Binding-site contacts:
Ligand atom C2' contacts residue LEU209 of chain 1.A at 3.7 Å (hydrophobic).
Ligand atom C13 contacts residue ALA45 of chain 1.A at 3.9 Å (hydrophobic).
Ligand atom C15 contacts residue ARG89 of chain 1.A at 3.6 Å.
Ligand atom C7 contacts residue CYS205 of chain 1.A at 3.9 Å (hydrophobic).
Ligand atom C11 contacts residue ALA45 of chain 1.A at 3.8 Å (hydrophobic).
Ligand atom C4 contacts residue ILE118 of chain 1.A at 3.8 Å (hydrophobic).
Ligand atom C15 contacts residue GLN48 of chain 1.A at 3.6 Å.
Ligand atom C14 contacts residue PHE86 of chain 1.A at 3.9 Å (hydrophobic).
Ligand atom C6 contacts residue CYS205 of chain 1.A at 3.6 Å (hydrophobic).
Ligand atom C20 contacts residue PHE86 of chain 1.A at 3.8 Å (hydrophobic).
Ligand atom C3 contacts residue ILE118 of chain 1.A at 3.9 Å (hydrophobic).
Ligand atom C1' contacts residue LEU209 of chain 1.A at 3.6 Å (hydrophobic).
Ligand atom C7 contacts residue ILE41 of chain 1.A at 3.7 Å (hydrophobic).
Ligand atom O1 contacts residue ALA100 of chain 1.A at 3.7 Å.
Ligand atom C18 contacts residue PHE212 of chain 1.A at 3.9 Å (hydrophobic).
Ligand atom O1 contacts residue PHE86 of chain 1.A at 3.4 Å.
Ligand atom C1' contacts residue CYS205 of chain 1.A at 3.5 Å (hydrophobic).
Ligand atom C6 contacts residue ILE41 of chain 1.A at 3.8 Å (hydrophobic).
Ligand atom C10 contacts residue ALA45 of chain 1.A at 3.7 Å (hydrophobic).
Ligand atom C15 contacts residue PHE86 of chain 1.A at 3.9 Å (hydrophobic).
Ligand atom C19 contacts residue LEU209 of chain 1.A at 3.4 Å (hydrophobic).
Ligand atom O1 contacts residue ARG89 of chain 1.A at 2.9 Å (salt-bridge).
Ligand atom C1 contacts residue CYS205 of chain 1.A at 3.7 Å (hydrophobic).
Ligand atom C14 contacts residue GLN48 of chain 1.A at 3.8 Å.
Ligand atom C2' contacts residue ILE41 of chain 1.A at 3.9 Å (hydrophobic).
Ligand atom C11 contacts residue PHE86 of chain 1.A at 3.8 Å (hydrophobic).
Ligand atom C15 contacts residue ALA100 of chain 1.A at 3.8 Å (hydrophobic).
Ligand atom C3 contacts residue PHE119 of chain 1.A at 3.9 Å (hydrophobic).
Ligand atom O1 contacts residue GLN48 of chain 1.A at 3.5 Å.
Ligand atom C20 contacts residue ILE41 of chain 1.A at 4.0 Å (hydrophobic).
Ligand atom O2 contacts residue ARG89 of chain 1.A at 3.7 Å.
Ligand atom O2 contacts residue ALA100 of chain 1.A at 3.0 Å (h-bond).
Ligand atom O2 contacts residue ALA44 of chain 1.A at 3.2 Å.
Ligand atom C12 contacts residue LEU82 of chain 1.A at 4.0 Å (hydrophobic).
Ligand atom C19 contacts residue TRP78 of chain 1.A at 4.0 Å (hydrophobic).
Ligand atom C13 contacts residue PHE86 of chain 1.A at 3.6 Å (hydrophobic).
Ligand atom O2 contacts residue LEU99 of chain 1.A at 3.6 Å.
Ligand atom C20 contacts residue ALA44 of chain 1.A at 3.9 Å (hydrophobic).
Ligand atom C20 contacts residue LEU99 of chain 1.A at 3.9 Å (hydrophobic).
Ligand atom C12 contacts residue ALA45 of chain 1.A at 3.3 Å (hydrophobic).

Sequence of chain 1.A:
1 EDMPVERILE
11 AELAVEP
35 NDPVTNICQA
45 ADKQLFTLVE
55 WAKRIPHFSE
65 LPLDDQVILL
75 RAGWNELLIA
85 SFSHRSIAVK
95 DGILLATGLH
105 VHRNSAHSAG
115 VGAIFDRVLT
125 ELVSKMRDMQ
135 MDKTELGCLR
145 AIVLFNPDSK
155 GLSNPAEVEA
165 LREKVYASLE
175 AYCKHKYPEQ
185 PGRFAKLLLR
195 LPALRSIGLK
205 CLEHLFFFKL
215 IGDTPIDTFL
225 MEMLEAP

A protein and the small-molecule ligand that binds it are described below.
Small molecule (SMILES): CC(=C/C=C/C(C)=C/C(=O)O)/C=C1\CCCc2ccccc21